Sequence of chain 1.A:
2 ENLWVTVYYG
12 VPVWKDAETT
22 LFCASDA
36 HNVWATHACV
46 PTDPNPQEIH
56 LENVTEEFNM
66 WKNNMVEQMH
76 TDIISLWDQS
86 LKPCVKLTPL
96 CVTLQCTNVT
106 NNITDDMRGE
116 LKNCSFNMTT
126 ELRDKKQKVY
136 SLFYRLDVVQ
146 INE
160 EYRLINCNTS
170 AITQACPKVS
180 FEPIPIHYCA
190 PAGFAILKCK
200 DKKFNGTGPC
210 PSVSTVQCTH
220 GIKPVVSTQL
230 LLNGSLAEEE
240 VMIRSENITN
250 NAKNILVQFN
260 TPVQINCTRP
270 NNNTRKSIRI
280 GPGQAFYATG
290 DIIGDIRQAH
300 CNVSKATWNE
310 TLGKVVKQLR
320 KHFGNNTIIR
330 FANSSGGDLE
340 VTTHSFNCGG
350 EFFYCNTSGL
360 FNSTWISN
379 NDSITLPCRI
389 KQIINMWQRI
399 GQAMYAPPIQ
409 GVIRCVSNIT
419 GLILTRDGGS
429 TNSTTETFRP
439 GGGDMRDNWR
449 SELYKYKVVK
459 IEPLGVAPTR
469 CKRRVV

The small molecule below binds the protein below.
Small molecule (SMILES): CC(=O)N[C@H]1[C@H](O[C@H]2[C@H](O)[C@@H](NC(C)=O)CO[C@@H]2CO)O[C@H](CO)[C@@H](O)[C@@H]1O

Binding-site contacts:
Ligand atom O7 contacts residue ASP290 of chain 1.A at 4.4 Å.
Ligand atom O7 contacts residue TYR135 of chain 1.A at 4.1 Å.
Ligand atom C2 contacts residue ASN118 of chain 1.A at 2.5 Å.
Ligand atom C2 contacts residue ASP290 of chain 1.A at 4.1 Å.
Ligand atom O5 contacts residue ASN118 of chain 1.A at 2.5 Å (h-bond).
Ligand atom C3 contacts residue ASN118 of chain 1.A at 3.8 Å.
Ligand atom C7 contacts residue LEU137 of chain 1.A at 4.3 Å (hydrophobic).
Ligand atom O4 contacts residue TYR135 of chain 1.A at 3.5 Å (h-bond).
Ligand atom O5 contacts residue TYR135 of chain 1.A at 4.4 Å.
Ligand atom C7 contacts residue ASN118 of chain 1.A at 3.1 Å.
Ligand atom O7 contacts residue VAL104 of chain 1.A at 4.4 Å.
Ligand atom C8 contacts residue ASP290 of chain 1.A at 2.5 Å.
Ligand atom C7 contacts residue ASP290 of chain 1.A at 3.3 Å.
Ligand atom O3 contacts residue TYR135 of chain 1.A at 4.5 Å.
Ligand atom N2 contacts residue TYR135 of chain 1.A at 4.4 Å.
Ligand atom C4 contacts residue TYR135 of chain 1.A at 4.2 Å (hydrophobic).
Ligand atom C3 contacts residue TYR135 of chain 1.A at 3.8 Å (hydrophobic).
Ligand atom N2 contacts residue ASP290 of chain 1.A at 3.0 Å (salt-bridge).
Ligand atom C5 contacts residue ASN118 of chain 1.A at 3.8 Å.
Ligand atom N2 contacts residue ASN118 of chain 1.A at 2.8 Å (h-bond).
Ligand atom O3 contacts residue ASP290 of chain 1.A at 3.6 Å.
Ligand atom O7 contacts residue ASN118 of chain 1.A at 3.1 Å (h-bond).
Ligand atom O6 contacts residue ASP290 of chain 1.A at 4.4 Å.
Ligand atom C2 contacts residue TYR135 of chain 1.A at 4.2 Å (hydrophobic).
Ligand atom C1 contacts residue ASN118 of chain 1.A at 1.5 Å.
Ligand atom C3 contacts residue ASP290 of chain 1.A at 4.1 Å.
Ligand atom C5 contacts residue TYR135 of chain 1.A at 4.1 Å (hydrophobic).
Ligand atom C4 contacts residue ASN118 of chain 1.A at 4.3 Å.
Ligand atom C1 contacts residue TYR135 of chain 1.A at 3.9 Å (hydrophobic).
Ligand atom C8 contacts residue ASN118 of chain 1.A at 4.2 Å.
Ligand atom C8 contacts residue LEU137 of chain 1.A at 3.6 Å (hydrophobic).